Sequence of chain 60.C:
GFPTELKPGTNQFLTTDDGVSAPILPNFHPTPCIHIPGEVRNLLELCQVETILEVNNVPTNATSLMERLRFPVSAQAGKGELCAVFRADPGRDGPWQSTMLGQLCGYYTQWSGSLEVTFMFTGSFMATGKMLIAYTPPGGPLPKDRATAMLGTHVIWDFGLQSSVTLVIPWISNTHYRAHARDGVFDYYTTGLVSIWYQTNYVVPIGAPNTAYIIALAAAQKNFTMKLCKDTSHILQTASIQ

Binding-site contacts:
Ligand atom CAS contacts residue ASN228 of chain 59.A at 3.8 Å.
Ligand atom CAF contacts residue ASN228 of chain 59.A at 3.8 Å.
Ligand atom OAD contacts residue ASP112 of chain 59.A at 3.4 Å.
Ligand atom CAJ contacts residue PHE135 of chain 59.A at 3.1 Å (hydrophobic).
Ligand atom CAE contacts residue PHE137 of chain 59.A at 3.9 Å (hydrophobic).
Ligand atom OAD contacts residue ILE113 of chain 59.A at 3.1 Å (h-bond).
Ligand atom CAL contacts residue THR114 of chain 59.A at 3.8 Å.
Ligand atom CAH contacts residue PHE135 of chain 59.A at 3.4 Å (hydrophobic).
Ligand atom CAN contacts residue PHE135 of chain 59.A at 3.4 Å (hydrophobic).
Ligand atom CBB contacts residue ASN228 of chain 59.A at 3.7 Å.
Ligand atom CAF contacts residue GLN202 of chain 59.A at 3.5 Å.
Ligand atom CAA contacts residue VAL179 of chain 59.A at 3.1 Å (hydrophobic).
Ligand atom CAS contacts residue TYR201 of chain 59.A at 3.7 Å (hydrophobic).
Ligand atom CAM contacts residue PRO177 of chain 59.A at 3.6 Å (hydrophobic).
Ligand atom CAA contacts residue PRO177 of chain 59.A at 3.5 Å (hydrophobic).
Ligand atom CAR contacts residue TYR201 of chain 59.A at 3.2 Å (hydrophobic).
Ligand atom CAG contacts residue GLN202 of chain 59.A at 3.5 Å.
Ligand atom CAY contacts residue THR114 of chain 59.A at 3.8 Å.
Ligand atom CAB contacts residue PHE131 of chain 59.A at 3.8 Å (hydrophobic).
Ligand atom CAM contacts residue PHE155 of chain 59.A at 3.8 Å (hydrophobic).
Ligand atom CAA contacts residue SER178 of chain 59.A at 3.5 Å.
Ligand atom CAJ contacts residue VAL192 of chain 59.A at 3.7 Å (hydrophobic).
Ligand atom OAV contacts residue VAL190 of chain 59.A at 3.9 Å.
Ligand atom OAW contacts residue MET195 of chain 59.A at 3.5 Å.
Ligand atom CBA contacts residue ILE111 of chain 59.A at 3.7 Å (hydrophobic).
Ligand atom CAZ contacts residue VAL192 of chain 59.A at 3.6 Å (hydrophobic).
Ligand atom NBE contacts residue TRP203 of chain 59.A at 3.8 Å.
Ligand atom CAG contacts residue ASN228 of chain 59.A at 3.3 Å.
Ligand atom NAC contacts residue THR114 of chain 59.A at 3.1 Å (h-bond).
Ligand atom CAH contacts residue VAL192 of chain 59.A at 3.5 Å (hydrophobic).
Ligand atom CAA contacts residue TYR153 of chain 59.A at 3.9 Å (hydrophobic).
Ligand atom CAB contacts residue PHE135 of chain 59.A at 3.8 Å (hydrophobic).
Ligand atom CAI contacts residue PHE155 of chain 59.A at 3.1 Å (hydrophobic).
Ligand atom CAR contacts residue ASN228 of chain 59.A at 3.7 Å.
Ligand atom NAT contacts residue PHE155 of chain 59.A at 3.6 Å.
Ligand atom CAQ contacts residue ILE113 of chain 59.A at 3.9 Å (hydrophobic).
Ligand atom OAW contacts residue ILE111 of chain 59.A at 3.2 Å.
Ligand atom NAC contacts residue ALA275 of chain 59.A at 3.5 Å.
Ligand atom CAF contacts residue TRP203 of chain 59.A at 3.7 Å (hydrophobic).
Ligand atom CAK contacts residue PHE155 of chain 59.A at 2.9 Å (hydrophobic).

Sequence of chain 59.A:
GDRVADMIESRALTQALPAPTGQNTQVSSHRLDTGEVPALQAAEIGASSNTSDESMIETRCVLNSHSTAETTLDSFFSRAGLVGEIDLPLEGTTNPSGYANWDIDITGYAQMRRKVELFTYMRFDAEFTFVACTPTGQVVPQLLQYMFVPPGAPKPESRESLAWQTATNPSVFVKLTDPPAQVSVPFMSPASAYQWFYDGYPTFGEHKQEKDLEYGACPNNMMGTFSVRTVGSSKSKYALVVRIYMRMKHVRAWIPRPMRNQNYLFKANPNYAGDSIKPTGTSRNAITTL

Sequence of chain 59.C:
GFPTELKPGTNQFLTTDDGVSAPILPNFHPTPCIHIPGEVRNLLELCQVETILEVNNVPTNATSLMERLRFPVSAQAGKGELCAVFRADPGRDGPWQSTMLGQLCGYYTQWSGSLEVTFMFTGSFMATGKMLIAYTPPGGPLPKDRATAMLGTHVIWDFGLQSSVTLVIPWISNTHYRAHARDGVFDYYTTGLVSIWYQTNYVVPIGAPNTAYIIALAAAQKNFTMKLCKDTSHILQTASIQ

This small molecule binds to this protein.
Small molecule (SMILES): CCO/N=C/c1ccc(OCC[C@@H](C)CCN2CCN(c3ccnc(N)c3)C2=O)cc1